A small-molecule ligand and the protein it binds are described below.
Small molecule (SMILES): Nc1nc(=O)c2ncn([C@H]3C[C@H](O)[C@@H](CO[P](=O)(S)OP(=O)(O)OP(=O)(O)O)O3)c2[nH]1

Binding-site contacts:
Ligand atom N2 contacts residue VAL396 of chain 1.E at 3.3 Å.
Ligand atom PG contacts residue LYS211 of chain 1.E at 4.0 Å.
Ligand atom N2 contacts residue GLU400 of chain 1.E at 3.1 Å (salt-bridge).
Ligand atom O2A contacts residue ASP268 of chain 1.E at 3.6 Å (salt-bridge).
Ligand atom O1B contacts residue HIS117 of chain 1.E at 3.6 Å.
Ligand atom O2G contacts residue LYS231 of chain 1.E at 3.9 Å.
Ligand atom C2' contacts residue PHE391 of chain 1.E at 3.8 Å (hydrophobic).
Ligand atom C2' contacts residue ASP276 of chain 1.E at 3.5 Å.
Ligand atom O3' contacts residue GLN53 of chain 1.E at 2.6 Å (h-bond).
Ligand atom C3' contacts residue ASP276 of chain 1.E at 3.6 Å.
Ligand atom O2G contacts residue TYR212 of chain 1.E at 2.7 Å (h-bond).
Ligand atom C6 contacts residue GLU400 of chain 1.E at 3.9 Å.
Ligand atom O2B contacts residue ASN186 of chain 1.E at 3.2 Å (h-bond).
Ligand atom S1A contacts residue HIS126 of chain 1.E at 3.4 Å (h-bond).
Ligand atom O2G contacts residue LYS211 of chain 1.E at 3.6 Å.
Ligand atom PG contacts residue TYR212 of chain 1.E at 4.0 Å.
Ligand atom O3G contacts residue LYS232 of chain 1.E at 4.0 Å.
Ligand atom O3' contacts residue TYR272 of chain 1.E at 3.8 Å.
Ligand atom C3' contacts residue TYR272 of chain 1.E at 4.0 Å (hydrophobic).
Ligand atom O2B contacts residue GLU184 of chain 1.E at 3.9 Å.
Ligand atom O2A contacts residue MG1 of chain 1.P at 3.3 Å.
Ligand atom O1G contacts residue ASN186 of chain 1.E at 3.9 Å.
Ligand atom O6 contacts residue ARG442 of chain 1.D at 3.5 Å (salt-bridge).
Ligand atom O2A contacts residue TYR272 of chain 1.E at 3.7 Å.
Ligand atom O3B contacts residue LYS211 of chain 1.E at 3.0 Å (salt-bridge).
Ligand atom C5' contacts residue TYR272 of chain 1.E at 3.9 Å (hydrophobic).
Ligand atom O1B contacts residue ASP118 of chain 1.E at 3.7 Å.
Ligand atom O3' contacts residue ASP276 of chain 1.E at 3.2 Å (salt-bridge).
Ligand atom PG contacts residue LYS232 of chain 1.E at 3.7 Å.
Ligand atom O2A contacts residue MN1 of chain 1.Q at 3.6 Å.
Ligand atom O1G contacts residue LYS232 of chain 1.E at 2.7 Å (salt-bridge).
Ligand atom O5' contacts residue MN1 of chain 1.Q at 3.8 Å.
Ligand atom O6 contacts residue ARG433 of chain 1.D at 3.3 Å (salt-bridge).
Ligand atom C5' contacts residue MN1 of chain 1.Q at 3.8 Å.
Ligand atom C4 contacts residue PHE391 of chain 1.E at 3.9 Å (hydrophobic).
Ligand atom O3G contacts residue MG1 of chain 1.P at 3.9 Å.
Ligand atom N2 contacts residue VAL54 of chain 1.E at 3.2 Å (h-bond).
Ligand atom N1 contacts residue GLU400 of chain 1.E at 2.9 Å (salt-bridge).
Ligand atom C2 contacts residue GLU400 of chain 1.E at 3.4 Å.
Ligand atom C3' contacts residue GLN53 of chain 1.E at 3.9 Å.

Sequence of chain 1.D:
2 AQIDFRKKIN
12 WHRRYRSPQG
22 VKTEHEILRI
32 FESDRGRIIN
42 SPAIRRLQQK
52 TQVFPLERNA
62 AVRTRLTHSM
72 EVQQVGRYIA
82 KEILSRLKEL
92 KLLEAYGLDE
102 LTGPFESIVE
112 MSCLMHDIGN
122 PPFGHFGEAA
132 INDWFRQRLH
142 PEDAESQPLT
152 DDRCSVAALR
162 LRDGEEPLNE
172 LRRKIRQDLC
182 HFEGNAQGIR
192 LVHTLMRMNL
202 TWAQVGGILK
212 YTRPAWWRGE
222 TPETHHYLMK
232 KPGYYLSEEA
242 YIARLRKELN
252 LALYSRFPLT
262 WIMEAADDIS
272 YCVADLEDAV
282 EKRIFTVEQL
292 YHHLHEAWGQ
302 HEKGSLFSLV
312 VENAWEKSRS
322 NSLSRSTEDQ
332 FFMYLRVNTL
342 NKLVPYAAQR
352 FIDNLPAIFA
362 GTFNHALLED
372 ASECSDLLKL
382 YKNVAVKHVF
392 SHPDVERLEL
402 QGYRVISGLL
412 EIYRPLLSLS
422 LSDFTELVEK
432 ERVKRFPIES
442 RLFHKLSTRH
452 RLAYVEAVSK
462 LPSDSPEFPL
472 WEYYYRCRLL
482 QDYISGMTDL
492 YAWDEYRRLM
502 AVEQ

Sequence of chain 1.E:
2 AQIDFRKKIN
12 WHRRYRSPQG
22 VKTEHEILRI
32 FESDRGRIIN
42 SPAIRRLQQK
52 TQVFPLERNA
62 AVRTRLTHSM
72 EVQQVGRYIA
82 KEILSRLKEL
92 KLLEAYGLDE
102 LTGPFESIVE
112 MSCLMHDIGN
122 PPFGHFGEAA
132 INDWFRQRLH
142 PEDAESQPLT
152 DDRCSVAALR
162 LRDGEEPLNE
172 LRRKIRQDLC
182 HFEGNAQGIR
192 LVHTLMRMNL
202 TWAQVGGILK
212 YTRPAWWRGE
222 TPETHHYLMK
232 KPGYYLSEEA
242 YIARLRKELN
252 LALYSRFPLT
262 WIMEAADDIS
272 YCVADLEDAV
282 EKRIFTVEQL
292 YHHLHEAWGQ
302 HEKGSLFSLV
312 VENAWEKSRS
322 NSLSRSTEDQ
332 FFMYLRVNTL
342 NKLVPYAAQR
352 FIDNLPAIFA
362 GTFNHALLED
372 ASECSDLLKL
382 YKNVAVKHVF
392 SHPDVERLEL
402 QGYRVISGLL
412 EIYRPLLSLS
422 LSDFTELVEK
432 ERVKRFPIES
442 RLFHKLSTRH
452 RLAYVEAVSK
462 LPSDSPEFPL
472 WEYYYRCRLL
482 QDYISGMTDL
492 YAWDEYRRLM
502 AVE